Binding-site contacts:
Ligand atom C5 contacts residue ARG76 of chain 1.D at 4.2 Å.
Ligand atom C5 contacts residue ASN78 of chain 1.D at 3.7 Å.
Ligand atom C2 contacts residue ASN78 of chain 1.D at 2.5 Å.
Ligand atom C6 contacts residue ARG76 of chain 1.D at 3.6 Å.
Ligand atom C6 contacts residue SER77 of chain 1.D at 4.1 Å.
Ligand atom C4 contacts residue ASN78 of chain 1.D at 4.2 Å.
Ligand atom C1 contacts residue ARG76 of chain 1.D at 4.5 Å.
Ligand atom O5 contacts residue ASN78 of chain 1.D at 2.4 Å (h-bond).
Ligand atom O7 contacts residue ASN78 of chain 1.D at 4.1 Å.
Ligand atom O5 contacts residue SER77 of chain 1.D at 3.9 Å.
Ligand atom O5 contacts residue ARG76 of chain 1.D at 3.4 Å (salt-bridge).
Ligand atom N2 contacts residue ASN78 of chain 1.D at 3.0 Å (h-bond).
Ligand atom C1 contacts residue ASN78 of chain 1.D at 1.4 Å.
Ligand atom C3 contacts residue ASN78 of chain 1.D at 3.8 Å.
Ligand atom C7 contacts residue ASN78 of chain 1.D at 3.7 Å.
Ligand atom O6 contacts residue SER77 of chain 1.D at 4.4 Å.
Ligand atom C5 contacts residue SER77 of chain 1.D at 4.2 Å.

The small molecule below binds the protein below.
Small molecule (SMILES): CC(=O)N[C@@H]1[C@@H](O)[C@H](O)[C@@H](CO)O[C@H]1O

Sequence of chain 1.D:
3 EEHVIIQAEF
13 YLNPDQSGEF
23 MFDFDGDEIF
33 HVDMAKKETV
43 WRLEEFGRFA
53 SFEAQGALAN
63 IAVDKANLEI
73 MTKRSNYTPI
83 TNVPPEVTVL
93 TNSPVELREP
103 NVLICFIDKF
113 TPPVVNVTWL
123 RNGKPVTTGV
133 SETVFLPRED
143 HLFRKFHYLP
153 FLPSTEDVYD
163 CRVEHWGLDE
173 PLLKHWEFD